This protein binds this small molecule.
Small molecule (SMILES): C=C(C)[C@H]1Cc2c(ccc3c2O[C@@H]2COc4cc(OC)c(OC)cc4[C@@H]2C3=O)O1

Sequence of chain 1.C:
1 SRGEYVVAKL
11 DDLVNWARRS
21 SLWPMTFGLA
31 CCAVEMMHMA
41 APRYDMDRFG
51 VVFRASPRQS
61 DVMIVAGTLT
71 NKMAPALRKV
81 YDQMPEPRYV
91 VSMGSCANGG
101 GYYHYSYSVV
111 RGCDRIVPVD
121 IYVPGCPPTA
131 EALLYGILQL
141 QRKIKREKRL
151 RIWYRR

Sequence of chain 1.P:
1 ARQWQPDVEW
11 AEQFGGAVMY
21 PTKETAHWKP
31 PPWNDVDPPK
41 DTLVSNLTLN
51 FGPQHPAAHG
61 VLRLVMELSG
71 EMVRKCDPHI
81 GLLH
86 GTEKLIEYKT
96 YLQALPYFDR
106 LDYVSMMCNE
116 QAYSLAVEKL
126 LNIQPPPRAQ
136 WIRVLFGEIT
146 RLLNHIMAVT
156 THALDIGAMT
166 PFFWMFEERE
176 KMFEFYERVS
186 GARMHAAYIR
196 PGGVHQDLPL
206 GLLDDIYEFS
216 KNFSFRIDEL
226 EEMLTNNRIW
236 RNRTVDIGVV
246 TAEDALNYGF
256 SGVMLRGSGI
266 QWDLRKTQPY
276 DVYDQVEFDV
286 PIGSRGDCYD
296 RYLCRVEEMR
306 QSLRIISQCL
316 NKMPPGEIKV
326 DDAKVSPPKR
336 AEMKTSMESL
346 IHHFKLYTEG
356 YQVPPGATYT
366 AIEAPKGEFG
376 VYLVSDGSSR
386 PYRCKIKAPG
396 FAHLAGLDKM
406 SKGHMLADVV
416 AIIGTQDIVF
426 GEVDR

Binding-site contacts:
Ligand atom C20 contacts residue MET37 of chain 1.C at 3.7 Å (hydrophobic).
Ligand atom C27 contacts residue GLY28 of chain 1.C at 3.1 Å.
Ligand atom C22 contacts residue MET37 of chain 1.C at 3.7 Å (hydrophobic).
Ligand atom C04 contacts residue PHE167 of chain 1.P at 3.9 Å (hydrophobic).
Ligand atom O26 contacts residue TYR108 of chain 1.P at 4.0 Å.
Ligand atom O16 contacts residue THR156 of chain 1.P at 3.6 Å.
Ligand atom C18 contacts residue MET37 of chain 1.C at 3.9 Å (hydrophobic).
Ligand atom C11 contacts residue MET37 of chain 1.C at 3.8 Å (hydrophobic).
Ligand atom C17 contacts residue MET37 of chain 1.C at 3.8 Å (hydrophobic).
Ligand atom C22 contacts residue HIS59 of chain 1.P at 3.9 Å.
Ligand atom C27 contacts residue ALA33 of chain 1.C at 3.6 Å (hydrophobic).
Ligand atom C17 contacts residue HIS59 of chain 1.P at 3.8 Å.
Ligand atom C27 contacts residue LEU29 of chain 1.C at 3.9 Å (hydrophobic).
Ligand atom C15 contacts residue PRO56 of chain 1.P at 3.2 Å (hydrophobic).
Ligand atom C19 contacts residue HIS59 of chain 1.P at 3.9 Å.
Ligand atom C27 contacts residue GLY60 of chain 1.P at 3.6 Å.
Ligand atom O25 contacts residue GLY28 of chain 1.C at 3.8 Å.
Ligand atom C07 contacts residue MET37 of chain 1.C at 3.7 Å (hydrophobic).
Ligand atom O16 contacts residue HIS59 of chain 1.P at 3.3 Å (h-bond).
Ligand atom C21 contacts residue GLY60 of chain 1.P at 4.0 Å.
Ligand atom C06 contacts residue MET37 of chain 1.C at 3.6 Å (hydrophobic).
Ligand atom C20 contacts residue HIS59 of chain 1.P at 4.0 Å.
Ligand atom C29 contacts residue MET152 of chain 1.P at 3.7 Å (hydrophobic).
Ligand atom C12 contacts residue MET37 of chain 1.C at 3.6 Å (hydrophobic).
Ligand atom O08 contacts residue MET37 of chain 1.C at 3.8 Å.
Ligand atom C05 contacts residue MET37 of chain 1.C at 3.7 Å (hydrophobic).
Ligand atom C19 contacts residue MET37 of chain 1.C at 3.8 Å (hydrophobic).
Ligand atom C18 contacts residue HIS59 of chain 1.P at 3.8 Å.
Ligand atom O26 contacts residue ALA33 of chain 1.C at 3.7 Å.
Ligand atom C01 contacts residue PHE168 of chain 1.P at 3.8 Å (hydrophobic).
Ligand atom C04 contacts residue MET37 of chain 1.C at 3.9 Å (hydrophobic).
Ligand atom C01 contacts residue PHE167 of chain 1.P at 3.8 Å (hydrophobic).
Ligand atom C23 contacts residue PRO56 of chain 1.P at 3.7 Å (hydrophobic).
Ligand atom O13 contacts residue MET37 of chain 1.C at 3.9 Å.
Ligand atom C09 contacts residue PHE53 of chain 1.C at 3.9 Å (hydrophobic).
Ligand atom C05 contacts residue LEU159 of chain 1.P at 3.8 Å (hydrophobic).
Ligand atom O28 contacts residue TYR108 of chain 1.P at 3.8 Å.
Ligand atom O08 contacts residue PHE53 of chain 1.C at 3.6 Å.
Ligand atom C14 contacts residue PRO56 of chain 1.P at 3.3 Å (hydrophobic).
Ligand atom C21 contacts residue MET37 of chain 1.C at 3.6 Å (hydrophobic).